A small-molecule ligand and the protein it binds are described below.
Small molecule (SMILES): CC(=O)N[C@@H]1[C@@H](O)[C@H](O)[C@@H](CO)O[C@H]1O

Sequence of chain 1.C:
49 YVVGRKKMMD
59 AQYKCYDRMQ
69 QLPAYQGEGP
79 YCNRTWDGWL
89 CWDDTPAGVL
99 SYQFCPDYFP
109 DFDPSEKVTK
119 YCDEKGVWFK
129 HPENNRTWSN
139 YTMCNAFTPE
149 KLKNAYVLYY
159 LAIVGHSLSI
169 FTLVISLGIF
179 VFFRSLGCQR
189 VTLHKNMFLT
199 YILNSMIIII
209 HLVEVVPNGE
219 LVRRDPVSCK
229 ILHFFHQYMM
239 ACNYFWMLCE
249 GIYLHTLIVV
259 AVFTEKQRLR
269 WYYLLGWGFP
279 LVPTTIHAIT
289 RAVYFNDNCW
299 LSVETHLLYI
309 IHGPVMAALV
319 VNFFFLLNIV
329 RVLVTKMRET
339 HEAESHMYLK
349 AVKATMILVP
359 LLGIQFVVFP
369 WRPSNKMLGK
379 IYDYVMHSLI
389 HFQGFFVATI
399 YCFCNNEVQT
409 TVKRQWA

Sequence of chain 1.A:
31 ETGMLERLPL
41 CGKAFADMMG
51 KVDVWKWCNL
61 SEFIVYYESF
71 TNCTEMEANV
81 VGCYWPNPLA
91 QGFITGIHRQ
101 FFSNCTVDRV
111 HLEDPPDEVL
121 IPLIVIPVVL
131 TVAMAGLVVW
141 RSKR

Binding-site contacts:
Ligand atom N2 contacts residue ASN72 of chain 1.A at 2.9 Å (h-bond).
Ligand atom O7 contacts residue ASN72 of chain 1.A at 3.3 Å (h-bond).
Ligand atom C8 contacts residue GLU68 of chain 1.A at 4.0 Å.
Ligand atom C2 contacts residue ASN72 of chain 1.A at 2.4 Å.
Ligand atom C5 contacts residue ASN72 of chain 1.A at 3.7 Å.
Ligand atom C3 contacts residue ASN72 of chain 1.A at 3.8 Å.
Ligand atom C7 contacts residue GLU68 of chain 1.A at 4.2 Å.
Ligand atom C4 contacts residue ASN72 of chain 1.A at 4.2 Å.
Ligand atom C1 contacts residue ASN72 of chain 1.A at 1.4 Å.
Ligand atom C8 contacts residue ASN72 of chain 1.A at 4.4 Å.
Ligand atom O7 contacts residue GLU68 of chain 1.A at 4.0 Å.
Ligand atom C7 contacts residue ASN72 of chain 1.A at 3.3 Å.
Ligand atom O5 contacts residue ASN72 of chain 1.A at 2.4 Å (h-bond).
Ligand atom C8 contacts residue ARG53 of chain 1.C at 4.1 Å.